Sequence of chain 1.C:
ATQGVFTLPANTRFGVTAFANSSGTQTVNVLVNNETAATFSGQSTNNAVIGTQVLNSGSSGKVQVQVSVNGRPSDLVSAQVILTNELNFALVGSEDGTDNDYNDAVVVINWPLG

Binding-site contacts:
Ligand atom C6 contacts residue ASP97 of chain 1.D at 3.3 Å.
Ligand atom C2 contacts residue T451 of chain 1.R at 2.4 Å.
Ligand atom C1 contacts residue SER23 of chain 1.D at 3.3 Å.
Ligand atom C2 contacts residue SER23 of chain 1.D at 3.6 Å.
Ligand atom C4 contacts residue SER24 of chain 1.D at 3.5 Å.
Ligand atom O3 contacts residue ASP105 of chain 1.D at 3.0 Å (salt-bridge).
Ligand atom C7 contacts residue T451 of chain 1.R at 3.4 Å.
Ligand atom C2 contacts residue CA1 of chain 1.T at 3.3 Å.
Ligand atom O2 contacts residue CA1 of chain 1.T at 2.5 Å.
Ligand atom C2 contacts residue ASP97 of chain 1.D at 3.4 Å.
Ligand atom O4 contacts residue ASN22 of chain 1.D at 3.0 Å (h-bond).
Ligand atom C3 contacts residue CA1 of chain 1.T at 3.4 Å.
Ligand atom C3 contacts residue CA1 of chain 1.S at 3.4 Å.
Ligand atom C3 contacts residue SER24 of chain 1.D at 3.5 Å.
Ligand atom C6 contacts residue SER24 of chain 1.D at 3.6 Å.
Ligand atom O5 contacts residue SER23 of chain 1.D at 3.4 Å (h-bond).
Ligand atom O7 contacts residue T451 of chain 1.R at 3.3 Å.
Ligand atom O4 contacts residue GLY115 of chain 1.C at 2.5 Å (h-bond).
Ligand atom O3 contacts residue ASP102 of chain 1.D at 2.9 Å (salt-bridge).
Ligand atom O3 contacts residue ASP100 of chain 1.D at 2.5 Å (salt-bridge).
Ligand atom C2 contacts residue ASP105 of chain 1.D at 3.2 Å.
Ligand atom N2 contacts residue T451 of chain 1.R at 2.8 Å (h-bond).
Ligand atom O3 contacts residue CA1 of chain 1.S at 2.5 Å.
Ligand atom C5 contacts residue T451 of chain 1.R at 3.5 Å.
Ligand atom O6 contacts residue ASP97 of chain 1.D at 2.9 Å (salt-bridge).
Ligand atom O3 contacts residue CA1 of chain 1.T at 2.5 Å.
Ligand atom O3 contacts residue SER24 of chain 1.D at 2.8 Å (h-bond).
Ligand atom C6 contacts residue GLY98 of chain 1.D at 3.6 Å.
Ligand atom C4 contacts residue CA1 of chain 1.S at 3.4 Å.
Ligand atom C1 contacts residue T451 of chain 1.R at 1.3 Å.
Ligand atom O5 contacts residue SER24 of chain 1.D at 3.0 Å (h-bond).
Ligand atom O4 contacts residue CA1 of chain 1.S at 2.5 Å.
Ligand atom O2 contacts residue ASP97 of chain 1.D at 2.6 Å (salt-bridge).
Ligand atom O2 contacts residue ASP105 of chain 1.D at 3.2 Å (salt-bridge).
Ligand atom C4 contacts residue GLY115 of chain 1.C at 3.5 Å.
Ligand atom O2 contacts residue GLU96 of chain 1.D at 3.4 Å (salt-bridge).
Ligand atom C3 contacts residue ASP100 of chain 1.D at 3.1 Å.
Ligand atom O5 contacts residue T451 of chain 1.R at 2.2 Å (h-bond).
Ligand atom O4 contacts residue SER23 of chain 1.D at 3.4 Å.
Ligand atom C6 contacts residue GLY115 of chain 1.C at 3.7 Å.

This protein binds this small molecule.
Small molecule (SMILES): CC(=O)N[C@H]1CO[C@H](CO)[C@@H](O[C@@H]2O[C@@H](C)[C@@H](O)[C@@H](O)[C@@H]2O)[C@@H]1O

Sequence of chain 1.D:
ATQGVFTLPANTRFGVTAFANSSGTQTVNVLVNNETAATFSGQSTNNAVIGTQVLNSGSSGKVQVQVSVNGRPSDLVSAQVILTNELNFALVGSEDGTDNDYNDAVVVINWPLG